This small molecule binds to this protein.
Small molecule (SMILES): CC(=O)N[C@@H]1[C@@H](O)[C@H](O)[C@@H](CO)O[C@H]1O

Binding-site contacts:
Ligand atom O7 contacts residue ASN358 of chain 16.F at 3.3 Å (h-bond).
Ligand atom C5 contacts residue ASN358 of chain 16.F at 3.6 Å.
Ligand atom C3 contacts residue ASN358 of chain 16.F at 3.8 Å.
Ligand atom C4 contacts residue ASN358 of chain 16.F at 4.2 Å.
Ligand atom O7 contacts residue SER345 of chain 16.F at 4.2 Å.
Ligand atom N2 contacts residue ASN358 of chain 16.F at 2.9 Å (h-bond).
Ligand atom O7 contacts residue SER343 of chain 16.F at 4.3 Å.
Ligand atom O5 contacts residue ASN358 of chain 16.F at 2.4 Å (h-bond).
Ligand atom C7 contacts residue ASN358 of chain 16.F at 3.4 Å.
Ligand atom C1 contacts residue ASN358 of chain 16.F at 1.4 Å.
Ligand atom C2 contacts residue ASN358 of chain 16.F at 2.5 Å.

Sequence of chain 16.F:
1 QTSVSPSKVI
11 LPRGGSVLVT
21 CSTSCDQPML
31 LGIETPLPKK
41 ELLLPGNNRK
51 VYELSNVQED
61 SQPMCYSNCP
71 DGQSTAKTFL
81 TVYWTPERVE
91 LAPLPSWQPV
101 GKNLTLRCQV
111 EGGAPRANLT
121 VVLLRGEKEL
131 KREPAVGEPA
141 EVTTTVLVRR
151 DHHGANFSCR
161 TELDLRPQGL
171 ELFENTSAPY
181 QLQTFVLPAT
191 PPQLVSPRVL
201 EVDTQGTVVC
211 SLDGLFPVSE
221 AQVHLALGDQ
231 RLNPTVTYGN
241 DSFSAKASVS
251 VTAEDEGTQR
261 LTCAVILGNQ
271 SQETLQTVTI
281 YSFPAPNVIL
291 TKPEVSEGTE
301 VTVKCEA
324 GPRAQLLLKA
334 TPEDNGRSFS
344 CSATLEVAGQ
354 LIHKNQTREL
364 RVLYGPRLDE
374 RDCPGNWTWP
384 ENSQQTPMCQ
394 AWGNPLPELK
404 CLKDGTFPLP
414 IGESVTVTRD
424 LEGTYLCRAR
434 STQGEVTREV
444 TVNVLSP